A protein and the small-molecule ligand that binds it are described below.
Small molecule (SMILES): Nc1ncnc2c1ncn2[C@@H]1O[C@H](CO[P](=O)(O)O[P](=O)(O)OC[C@H]2O[C@@H](O)[C@H](O)[C@@H]2O)[C@@H](O)[C@H]1O

Sequence of chain 1.A:
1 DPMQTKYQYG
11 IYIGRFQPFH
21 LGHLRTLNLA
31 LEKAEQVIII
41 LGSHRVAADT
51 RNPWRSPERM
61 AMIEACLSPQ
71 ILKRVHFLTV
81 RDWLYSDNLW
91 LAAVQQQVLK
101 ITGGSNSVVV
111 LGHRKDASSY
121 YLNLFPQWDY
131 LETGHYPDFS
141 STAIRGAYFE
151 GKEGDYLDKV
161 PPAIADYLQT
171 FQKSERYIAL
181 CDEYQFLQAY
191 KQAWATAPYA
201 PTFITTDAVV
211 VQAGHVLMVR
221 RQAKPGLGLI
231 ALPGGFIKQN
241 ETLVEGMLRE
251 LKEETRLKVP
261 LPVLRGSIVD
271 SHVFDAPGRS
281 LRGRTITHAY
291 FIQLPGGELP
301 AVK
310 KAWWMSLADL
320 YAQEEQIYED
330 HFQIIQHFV

Sequence of chain 1.C:
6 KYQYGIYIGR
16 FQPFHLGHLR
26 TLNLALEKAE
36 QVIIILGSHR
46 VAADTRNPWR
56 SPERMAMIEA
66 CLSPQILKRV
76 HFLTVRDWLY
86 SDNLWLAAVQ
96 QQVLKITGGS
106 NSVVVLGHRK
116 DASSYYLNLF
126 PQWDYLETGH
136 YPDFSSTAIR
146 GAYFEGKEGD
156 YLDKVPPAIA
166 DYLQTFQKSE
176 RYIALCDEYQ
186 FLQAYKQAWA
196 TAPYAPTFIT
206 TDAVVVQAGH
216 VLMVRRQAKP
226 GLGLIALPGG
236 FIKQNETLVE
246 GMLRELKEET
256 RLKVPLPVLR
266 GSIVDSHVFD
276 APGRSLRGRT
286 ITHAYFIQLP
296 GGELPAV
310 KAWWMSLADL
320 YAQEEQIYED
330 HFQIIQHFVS

Binding-site contacts:
Ligand atom O2A contacts residue GLY235 of chain 1.C at 3.2 Å.
Ligand atom N3 contacts residue TYR199 of chain 1.A at 3.5 Å.
Ligand atom O3D contacts residue HIS330 of chain 1.C at 3.1 Å.
Ligand atom O2D contacts residue ARG279 of chain 1.C at 3.0 Å (salt-bridge).
Ligand atom O2D contacts residue ASP207 of chain 1.C at 2.5 Å (salt-bridge).
Ligand atom O2B contacts residue ARG221 of chain 1.C at 3.1 Å (salt-bridge).
Ligand atom C2 contacts residue TYR199 of chain 1.A at 3.6 Å (hydrophobic).
Ligand atom C2D contacts residue ASP207 of chain 1.C at 3.5 Å.
Ligand atom O1A contacts residue GLU254 of chain 1.C at 2.7 Å (salt-bridge).
Ligand atom O3A contacts residue PHE236 of chain 1.C at 3.3 Å.
Ligand atom O2A contacts residue GLU250 of chain 1.C at 3.4 Å (salt-bridge).
Ligand atom C4 contacts residue TYR199 of chain 1.A at 3.5 Å (hydrophobic).
Ligand atom C6 contacts residue PHE236 of chain 1.C at 3.5 Å (hydrophobic).
Ligand atom C2' contacts residue TYR199 of chain 1.A at 3.5 Å (hydrophobic).
Ligand atom N7 contacts residue PHE236 of chain 1.C at 3.5 Å.
Ligand atom O1D contacts residue GLU328 of chain 1.C at 2.5 Å (salt-bridge).
Ligand atom O2B contacts residue GLY234 of chain 1.C at 3.1 Å (h-bond).
Ligand atom C1D contacts residue GLU328 of chain 1.C at 2.8 Å.
Ligand atom O1D contacts residue ARG279 of chain 1.C at 3.2 Å (salt-bridge).
Ligand atom N1 contacts residue TYR199 of chain 1.A at 3.5 Å.
Ligand atom O1A contacts residue GLY234 of chain 1.C at 3.1 Å (h-bond).
Ligand atom O1B contacts residue ARG221 of chain 1.C at 2.6 Å (salt-bridge).
Ligand atom O1A contacts residue GLU250 of chain 1.C at 2.9 Å (salt-bridge).
Ligand atom PA contacts residue GLU250 of chain 1.C at 3.6 Å.
Ligand atom N6 contacts residue TYR190 of chain 1.C at 3.1 Å (h-bond).
Ligand atom C6 contacts residue TYR199 of chain 1.A at 3.5 Å (hydrophobic).
Ligand atom O2D contacts residue HIS330 of chain 1.C at 2.8 Å (h-bond).
Ligand atom O1D contacts residue ARG282 of chain 1.C at 2.8 Å (salt-bridge).
Ligand atom C5 contacts residue TYR190 of chain 1.C at 3.5 Å (hydrophobic).
Ligand atom C3D contacts residue ASP207 of chain 1.C at 3.4 Å.
Ligand atom O5D contacts residue ARG282 of chain 1.C at 3.3 Å (salt-bridge).
Ligand atom C2D contacts residue THR205 of chain 1.C at 3.5 Å.
Ligand atom N7 contacts residue TYR199 of chain 1.A at 3.6 Å.
Ligand atom O2A contacts residue PHE236 of chain 1.C at 3.2 Å (h-bond).
Ligand atom N6 contacts residue PHE203 of chain 1.C at 3.4 Å.
Ligand atom PB contacts residue ARG221 of chain 1.C at 3.4 Å.
Ligand atom O4D contacts residue ARG282 of chain 1.C at 2.4 Å (salt-bridge).
Ligand atom N7 contacts residue TYR190 of chain 1.C at 2.7 Å (h-bond).
Ligand atom O3D contacts residue ASP207 of chain 1.C at 2.7 Å (salt-bridge).
Ligand atom C1D contacts residue ARG282 of chain 1.C at 3.1 Å.